Sequence of chain 1.U:
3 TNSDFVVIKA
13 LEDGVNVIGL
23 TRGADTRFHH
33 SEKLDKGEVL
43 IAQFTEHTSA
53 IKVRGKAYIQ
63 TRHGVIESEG

Binding-site contacts:
Ligand atom CA contacts residue SER51 of chain 1.U at 3.9 Å.
Ligand atom C contacts residue SER51 of chain 1.U at 3.5 Å.
Ligand atom CE2 contacts residue GLN45 of chain 1.T at 3.9 Å.
Ligand atom O contacts residue THR47 of chain 1.T at 2.5 Å (h-bond).
Ligand atom CZ2 contacts residue THR50 of chain 1.T at 3.9 Å.
Ligand atom C contacts residue GLY25 of chain 1.U at 3.5 Å.
Ligand atom CZ3 contacts residue GLY21 of chain 1.T at 3.6 Å.
Ligand atom CZ2 contacts residue ALA44 of chain 1.T at 3.7 Å (hydrophobic).
Ligand atom CZ2 contacts residue ILE53 of chain 1.T at 3.9 Å (hydrophobic).
Ligand atom CD1 contacts residue GLN45 of chain 1.T at 3.7 Å.
Ligand atom NE1 contacts residue GLN45 of chain 1.T at 2.9 Å (h-bond).
Ligand atom CA contacts residue HIS31 of chain 1.T at 4.0 Å.
Ligand atom N contacts residue THR23 of chain 1.U at 2.8 Å (h-bond).
Ligand atom O contacts residue HIS31 of chain 1.T at 3.9 Å.
Ligand atom CA contacts residue THR23 of chain 1.U at 3.8 Å.
Ligand atom N contacts residue THR28 of chain 1.U at 3.1 Å (h-bond).
Ligand atom C contacts residue THR47 of chain 1.T at 3.5 Å.
Ligand atom OXT contacts residue GLY25 of chain 1.U at 3.1 Å (h-bond).
Ligand atom O contacts residue THR50 of chain 1.T at 2.8 Å (h-bond).
Ligand atom CG contacts residue SER51 of chain 1.U at 3.8 Å.
Ligand atom OXT contacts residue ARG24 of chain 1.U at 3.5 Å.
Ligand atom OXT contacts residue SER51 of chain 1.U at 2.9 Å (h-bond).
Ligand atom OXT contacts residue THR47 of chain 1.T at 3.6 Å.
Ligand atom CD1 contacts residue SER51 of chain 1.U at 3.4 Å.
Ligand atom CH2 contacts residue GLY21 of chain 1.T at 3.6 Å.
Ligand atom N contacts residue ASP27 of chain 1.U at 3.1 Å (salt-bridge).
Ligand atom CA contacts residue THR28 of chain 1.U at 3.3 Å.
Ligand atom CB contacts residue SER51 of chain 1.U at 3.4 Å.
Ligand atom CA contacts residue GLY25 of chain 1.U at 3.5 Å.
Ligand atom O contacts residue HIS49 of chain 1.T at 3.8 Å.
Ligand atom CB contacts residue THR28 of chain 1.U at 3.5 Å.
Ligand atom CE2 contacts residue ALA44 of chain 1.T at 3.9 Å (hydrophobic).
Ligand atom CB contacts residue THR23 of chain 1.U at 3.7 Å.
Ligand atom N contacts residue ARG24 of chain 1.U at 3.8 Å.
Ligand atom NE1 contacts residue ALA44 of chain 1.T at 3.8 Å.
Ligand atom C contacts residue THR50 of chain 1.T at 3.9 Å.
Ligand atom N contacts residue GLY25 of chain 1.U at 2.6 Å (h-bond).
Ligand atom CE3 contacts residue HIS31 of chain 1.T at 4.0 Å.
Ligand atom CE3 contacts residue HIS32 of chain 1.T at 3.9 Å.
Ligand atom CD1 contacts residue THR47 of chain 1.T at 3.9 Å.

Sequence of chain 1.T:
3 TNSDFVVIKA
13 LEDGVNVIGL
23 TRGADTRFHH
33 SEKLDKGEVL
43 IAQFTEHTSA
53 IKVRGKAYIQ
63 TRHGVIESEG

This small molecule binds to this protein.
Small molecule (SMILES): N[C@@H](Cc1c[nH]c2ccccc12)C(=O)O